Binding-site contacts:
Ligand atom O1 contacts residue GLN155 of chain 1.B at 2.9 Å (h-bond).
Ligand atom O4 contacts residue MET30 of chain 1.B at 3.8 Å.
Ligand atom O4 contacts residue GLN61 of chain 1.B at 2.8 Å (h-bond).
Ligand atom C3 contacts residue MET30 of chain 1.B at 4.5 Å (hydrophobic).
Ligand atom C2 contacts residue GLN155 of chain 1.B at 3.8 Å.
Ligand atom C3 contacts residue GLN155 of chain 1.B at 4.2 Å.
Ligand atom O4 contacts residue ASN58 of chain 1.B at 4.0 Å.
Ligand atom O3 contacts residue GLN155 of chain 1.B at 2.7 Å (h-bond).
Ligand atom O2 contacts residue THR29 of chain 1.B at 4.1 Å.
Ligand atom C4 contacts residue PRO28 of chain 1.B at 3.5 Å (hydrophobic).
Ligand atom C5 contacts residue GLN155 of chain 1.B at 3.5 Å.
Ligand atom C4 contacts residue MET30 of chain 1.B at 4.0 Å (hydrophobic).
Ligand atom C4 contacts residue THR29 of chain 1.B at 3.5 Å.
Ligand atom C3 contacts residue GLN61 of chain 1.B at 4.5 Å.
Ligand atom O2 contacts residue MET30 of chain 1.B at 3.7 Å.
Ligand atom C6 contacts residue VAL134 of chain 1.B at 3.9 Å (hydrophobic).
Ligand atom C2 contacts residue GLN61 of chain 1.B at 3.7 Å.
Ligand atom O4 contacts residue ILE133 of chain 1.B at 3.4 Å.
Ligand atom C6 contacts residue ILE133 of chain 1.B at 3.6 Å (hydrophobic).
Ligand atom O3 contacts residue VAL130 of chain 1.B at 3.9 Å.
Ligand atom C5 contacts residue PHE148 of chain 1.B at 4.1 Å (hydrophobic).
Ligand atom O3 contacts residue GLN61 of chain 1.B at 2.9 Å (h-bond).
Ligand atom C2 contacts residue MET30 of chain 1.B at 3.9 Å (hydrophobic).
Ligand atom C5 contacts residue PRO28 of chain 1.B at 4.3 Å (hydrophobic).
Ligand atom O2 contacts residue PRO28 of chain 1.B at 4.4 Å.
Ligand atom C1 contacts residue MET30 of chain 1.B at 4.3 Å (hydrophobic).
Ligand atom C1 contacts residue GLN155 of chain 1.B at 3.9 Å.
Ligand atom C6 contacts residue GLN61 of chain 1.B at 3.4 Å.
Ligand atom O4 contacts residue PHE56 of chain 1.B at 4.4 Å.
Ligand atom C5 contacts residue VAL134 of chain 1.B at 4.1 Å (hydrophobic).

Sequence of chain 1.B:
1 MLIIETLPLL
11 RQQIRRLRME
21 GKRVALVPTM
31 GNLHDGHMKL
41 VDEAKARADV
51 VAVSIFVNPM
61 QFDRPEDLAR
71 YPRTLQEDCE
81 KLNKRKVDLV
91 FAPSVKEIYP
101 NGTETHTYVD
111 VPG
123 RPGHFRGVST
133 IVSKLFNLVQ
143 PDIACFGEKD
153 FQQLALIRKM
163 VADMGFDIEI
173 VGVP

This small molecule binds to this protein.
Small molecule (SMILES): CC(C)(CO)[C@@H](O)C(=O)[O-]